Sequence of chain 1.A:
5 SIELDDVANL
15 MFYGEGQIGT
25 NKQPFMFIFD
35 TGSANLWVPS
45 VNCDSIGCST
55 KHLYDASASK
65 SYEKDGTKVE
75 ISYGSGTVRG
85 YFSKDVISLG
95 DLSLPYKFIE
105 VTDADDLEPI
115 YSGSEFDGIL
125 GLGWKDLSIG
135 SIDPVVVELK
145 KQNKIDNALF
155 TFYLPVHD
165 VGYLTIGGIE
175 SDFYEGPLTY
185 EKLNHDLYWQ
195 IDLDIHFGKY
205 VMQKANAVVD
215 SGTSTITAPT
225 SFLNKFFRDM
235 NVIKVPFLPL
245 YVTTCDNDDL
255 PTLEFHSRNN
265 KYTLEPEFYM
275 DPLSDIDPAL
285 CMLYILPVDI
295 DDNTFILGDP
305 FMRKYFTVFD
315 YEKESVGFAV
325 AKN

Binding-site contacts:
Ligand atom N contacts residue GLY216 of chain 1.A at 3.7 Å.
Ligand atom O contacts residue THR217 of chain 1.A at 3.2 Å.
Ligand atom CM contacts residue ASP214 of chain 1.A at 3.6 Å.
Ligand atom N contacts residue GLY36 of chain 1.A at 2.9 Å (h-bond).
Ligand atom CA contacts residue THR217 of chain 1.A at 3.6 Å.
Ligand atom CD1 contacts residue TYR77 of chain 1.A at 3.6 Å (hydrophobic).
Ligand atom CA contacts residue SER79 of chain 1.A at 3.6 Å.
Ligand atom C contacts residue SER76 of chain 1.A at 3.3 Å.
Ligand atom CG2 contacts residue MET15 of chain 1.A at 3.5 Å (hydrophobic).
Ligand atom CG2 contacts residue LEU290 of chain 1.A at 3.4 Å (hydrophobic).
Ligand atom CB contacts residue SER76 of chain 1.A at 3.6 Å.
Ligand atom CM contacts residue GLY36 of chain 1.A at 3.4 Å.
Ligand atom C contacts residue SER218 of chain 1.A at 3.7 Å.
Ligand atom C contacts residue SER79 of chain 1.A at 3.7 Å.
Ligand atom N contacts residue THR217 of chain 1.A at 3.6 Å.
Ligand atom OH contacts residue GLY216 of chain 1.A at 3.7 Å.
Ligand atom O contacts residue SER79 of chain 1.A at 3.1 Å (h-bond).
Ligand atom O contacts residue GLY78 of chain 1.A at 3.1 Å (h-bond).
Ligand atom CA contacts residue SER76 of chain 1.A at 3.3 Å.
Ligand atom CB contacts residue ASP34 of chain 1.A at 3.6 Å.
Ligand atom CG1 contacts residue GLY216 of chain 1.A at 3.4 Å.
Ligand atom OH contacts residue ASP214 of chain 1.A at 2.6 Å (salt-bridge).
Ligand atom N contacts residue SER218 of chain 1.A at 2.8 Å (h-bond).
Ligand atom O contacts residue GLY78 of chain 1.A at 3.2 Å (h-bond).
Ligand atom CH contacts residue ASP34 of chain 1.A at 3.3 Å.
Ligand atom O contacts residue TYR77 of chain 1.A at 3.4 Å.
Ligand atom CH contacts residue ASP214 of chain 1.A at 3.6 Å.
Ligand atom N contacts residue SER79 of chain 1.A at 2.8 Å (h-bond).
Ligand atom O contacts residue TYR192 of chain 1.A at 2.9 Å (h-bond).
Ligand atom O contacts residue GLY216 of chain 1.A at 3.5 Å (h-bond).
Ligand atom OH contacts residue ASP34 of chain 1.A at 2.8 Å (salt-bridge).
Ligand atom CD2 contacts residue ILE123 of chain 1.A at 3.5 Å (hydrophobic).
Ligand atom CB contacts residue GLY216 of chain 1.A at 3.0 Å.
Ligand atom CG2 contacts residue ILE114 of chain 1.A at 3.5 Å (hydrophobic).
Ligand atom O contacts residue SER218 of chain 1.A at 2.8 Å (h-bond).
Ligand atom N contacts residue SER76 of chain 1.A at 3.1 Å (h-bond).
Ligand atom CA contacts residue SER218 of chain 1.A at 3.5 Å.
Ligand atom CB contacts residue SER218 of chain 1.A at 3.7 Å.
Ligand atom OXT contacts residue LEU131 of chain 1.A at 3.7 Å.
Ligand atom O contacts residue ILE114 of chain 1.A at 3.6 Å.

The protein below binds the small molecule below.
Small molecule (SMILES): CC(C)CC(=O)N[C@H](C(=O)N[C@H](C(=O)N[C@@H](CC(C)C)[C@@H](O)CC(=O)N[C@@H](C)C(=O)N[C@@H](CC(C)C)[C@@H](O)CC(=O)O)C(C)C)C(C)C